Binding-site contacts:
Ligand atom C7 contacts residue ASN635 of chain 1.C at 4.2 Å.
Ligand atom C1 contacts residue ASN635 of chain 1.C at 3.0 Å.
Ligand atom C2 contacts residue ASN635 of chain 1.C at 3.4 Å.
Ligand atom O5 contacts residue THR637 of chain 1.C at 4.4 Å.
Ligand atom O5 contacts residue ASN635 of chain 1.C at 3.5 Å (h-bond).
Ligand atom N2 contacts residue ASN635 of chain 1.C at 3.9 Å.
Ligand atom O7 contacts residue ASN635 of chain 1.C at 4.1 Å.

Sequence of chain 1.C:
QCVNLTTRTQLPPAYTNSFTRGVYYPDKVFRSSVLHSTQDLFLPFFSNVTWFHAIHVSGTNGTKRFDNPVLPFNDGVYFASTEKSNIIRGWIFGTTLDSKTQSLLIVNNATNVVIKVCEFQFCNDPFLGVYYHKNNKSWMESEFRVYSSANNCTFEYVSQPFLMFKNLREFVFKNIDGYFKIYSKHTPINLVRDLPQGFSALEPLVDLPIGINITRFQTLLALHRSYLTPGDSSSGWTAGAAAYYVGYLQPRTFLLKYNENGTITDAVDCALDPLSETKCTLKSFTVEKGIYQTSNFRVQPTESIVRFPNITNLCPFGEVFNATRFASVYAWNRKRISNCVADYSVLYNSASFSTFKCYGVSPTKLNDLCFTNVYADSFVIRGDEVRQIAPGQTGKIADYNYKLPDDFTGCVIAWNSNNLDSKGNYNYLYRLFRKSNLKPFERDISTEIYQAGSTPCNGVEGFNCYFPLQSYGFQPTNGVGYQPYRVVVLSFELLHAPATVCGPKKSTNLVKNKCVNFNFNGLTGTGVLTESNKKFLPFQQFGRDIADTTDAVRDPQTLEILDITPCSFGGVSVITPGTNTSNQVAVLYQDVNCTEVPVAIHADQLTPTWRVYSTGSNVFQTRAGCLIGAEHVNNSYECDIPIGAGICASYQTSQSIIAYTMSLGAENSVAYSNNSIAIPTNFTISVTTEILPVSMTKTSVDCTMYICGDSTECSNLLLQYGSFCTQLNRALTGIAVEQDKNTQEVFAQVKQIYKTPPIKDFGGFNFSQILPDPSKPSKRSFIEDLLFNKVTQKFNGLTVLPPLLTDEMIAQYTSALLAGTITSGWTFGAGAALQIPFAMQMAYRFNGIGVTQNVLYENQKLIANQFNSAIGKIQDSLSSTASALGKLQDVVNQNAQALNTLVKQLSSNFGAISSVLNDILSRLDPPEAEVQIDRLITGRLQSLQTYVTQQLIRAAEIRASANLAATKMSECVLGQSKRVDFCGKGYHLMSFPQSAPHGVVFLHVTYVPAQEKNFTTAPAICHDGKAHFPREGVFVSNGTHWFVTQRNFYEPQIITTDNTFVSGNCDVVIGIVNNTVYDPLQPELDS

This small molecule binds to this protein.
Small molecule (SMILES): CC(=O)N[C@@H]1[C@@H](O)[C@H](O)[C@@H](CO)O[C@H]1O